Binding-site contacts:
Ligand atom C4 contacts residue ASP286 of chain 2.A at 3.2 Å.
Ligand atom C3 contacts residue ASP286 of chain 2.A at 2.7 Å.
Ligand atom C2 contacts residue ASP286 of chain 2.A at 3.8 Å.
Ligand atom O3 contacts residue ASP244 of chain 2.A at 3.6 Å.
Ligand atom O5 contacts residue HIS53 of chain 2.A at 2.6 Å (h-bond).
Ligand atom O2 contacts residue ASP286 of chain 2.A at 3.0 Å (salt-bridge).
Ligand atom O3 contacts residue MN1 of chain 2.E at 2.5 Å.
Ligand atom O1 contacts residue MN1 of chain 2.D at 3.8 Å.
Ligand atom C3 contacts residue GLU180 of chain 2.A at 3.5 Å.
Ligand atom O1 contacts residue ASP254 of chain 2.A at 3.8 Å.
Ligand atom C5 contacts residue GLU180 of chain 2.A at 4.0 Å.
Ligand atom O2 contacts residue GLU180 of chain 2.A at 3.1 Å (salt-bridge).
Ligand atom O3 contacts residue GLU180 of chain 2.A at 2.5 Å (salt-bridge).
Ligand atom C1 contacts residue HIS219 of chain 2.A at 4.0 Å.
Ligand atom C1 contacts residue MN1 of chain 2.D at 3.8 Å.
Ligand atom C2 contacts residue MN1 of chain 2.D at 4.0 Å.
Ligand atom C2 contacts residue GLU180 of chain 2.A at 3.4 Å.
Ligand atom C2 contacts residue HIS219 of chain 2.A at 3.7 Å.
Ligand atom O5 contacts residue TRP136 of chain 2.A at 3.7 Å.
Ligand atom C4 contacts residue MN1 of chain 2.E at 3.8 Å.
Ligand atom O5 contacts residue PHE93 of chain 2.A at 3.8 Å.
Ligand atom O3 contacts residue ASP286 of chain 2.A at 3.1 Å (salt-bridge).
Ligand atom C3 contacts residue MN1 of chain 2.E at 2.6 Å.
Ligand atom O2 contacts residue MN1 of chain 2.E at 2.3 Å.
Ligand atom O1 contacts residue TRP136 of chain 2.A at 3.6 Å.
Ligand atom O2 contacts residue HIS219 of chain 2.A at 3.1 Å (h-bond).
Ligand atom C2 contacts residue TRP136 of chain 2.A at 3.7 Å (hydrophobic).
Ligand atom C2 contacts residue MN1 of chain 2.E at 3.2 Å.
Ligand atom O1 contacts residue HIS219 of chain 2.A at 3.3 Å (h-bond).
Ligand atom O4 contacts residue ASP286 of chain 2.A at 4.0 Å.
Ligand atom C1 contacts residue PHE25 of chain 1.B at 3.9 Å (hydrophobic).
Ligand atom C1 contacts residue TRP136 of chain 2.A at 3.8 Å (hydrophobic).
Ligand atom O4 contacts residue TRP136 of chain 2.A at 4.0 Å.
Ligand atom O1 contacts residue PHE25 of chain 1.B at 3.6 Å.
Ligand atom O1 contacts residue LYS182 of chain 2.A at 3.0 Å (salt-bridge).
Ligand atom O2 contacts residue MN1 of chain 2.D at 3.0 Å.
Ligand atom O2 contacts residue GLU216 of chain 2.A at 3.0 Å (salt-bridge).
Ligand atom C5 contacts residue HIS53 of chain 2.A at 3.5 Å.
Ligand atom C4 contacts residue TRP15 of chain 2.A at 3.8 Å (hydrophobic).
Ligand atom C4 contacts residue HIS53 of chain 2.A at 4.1 Å.

This protein binds this small molecule.
Small molecule (SMILES): OC[C@@H](O)C(O)[C@@H](O)CO

Sequence of chain 1.B:
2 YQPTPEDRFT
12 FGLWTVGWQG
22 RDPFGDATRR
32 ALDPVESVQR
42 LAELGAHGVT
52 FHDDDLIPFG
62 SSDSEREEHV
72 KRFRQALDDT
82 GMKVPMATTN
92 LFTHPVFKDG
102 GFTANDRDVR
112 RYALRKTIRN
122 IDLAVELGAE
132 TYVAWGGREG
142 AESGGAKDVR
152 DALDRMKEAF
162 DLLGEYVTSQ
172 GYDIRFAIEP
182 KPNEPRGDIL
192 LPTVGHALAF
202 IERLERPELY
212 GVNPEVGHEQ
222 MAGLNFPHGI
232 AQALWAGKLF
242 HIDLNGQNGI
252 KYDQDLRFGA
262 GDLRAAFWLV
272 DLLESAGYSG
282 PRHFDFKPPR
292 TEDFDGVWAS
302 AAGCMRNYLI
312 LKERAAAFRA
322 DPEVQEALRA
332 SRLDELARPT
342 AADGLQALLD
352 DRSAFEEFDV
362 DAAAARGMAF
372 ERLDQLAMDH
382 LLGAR

Sequence of chain 2.A:
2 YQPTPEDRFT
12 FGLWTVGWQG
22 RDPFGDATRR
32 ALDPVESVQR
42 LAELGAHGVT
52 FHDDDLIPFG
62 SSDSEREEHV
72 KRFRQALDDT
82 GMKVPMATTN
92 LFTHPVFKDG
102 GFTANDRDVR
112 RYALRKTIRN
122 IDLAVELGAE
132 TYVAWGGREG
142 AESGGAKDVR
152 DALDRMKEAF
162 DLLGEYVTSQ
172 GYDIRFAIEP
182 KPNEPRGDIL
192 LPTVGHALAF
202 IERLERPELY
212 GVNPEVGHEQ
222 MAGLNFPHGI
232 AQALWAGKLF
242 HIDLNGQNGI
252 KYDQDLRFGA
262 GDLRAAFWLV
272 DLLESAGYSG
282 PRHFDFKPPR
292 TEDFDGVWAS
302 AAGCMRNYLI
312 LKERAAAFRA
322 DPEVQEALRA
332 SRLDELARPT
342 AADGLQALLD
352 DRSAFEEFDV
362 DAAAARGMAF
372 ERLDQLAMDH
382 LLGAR